Sequence of chain 54.B:
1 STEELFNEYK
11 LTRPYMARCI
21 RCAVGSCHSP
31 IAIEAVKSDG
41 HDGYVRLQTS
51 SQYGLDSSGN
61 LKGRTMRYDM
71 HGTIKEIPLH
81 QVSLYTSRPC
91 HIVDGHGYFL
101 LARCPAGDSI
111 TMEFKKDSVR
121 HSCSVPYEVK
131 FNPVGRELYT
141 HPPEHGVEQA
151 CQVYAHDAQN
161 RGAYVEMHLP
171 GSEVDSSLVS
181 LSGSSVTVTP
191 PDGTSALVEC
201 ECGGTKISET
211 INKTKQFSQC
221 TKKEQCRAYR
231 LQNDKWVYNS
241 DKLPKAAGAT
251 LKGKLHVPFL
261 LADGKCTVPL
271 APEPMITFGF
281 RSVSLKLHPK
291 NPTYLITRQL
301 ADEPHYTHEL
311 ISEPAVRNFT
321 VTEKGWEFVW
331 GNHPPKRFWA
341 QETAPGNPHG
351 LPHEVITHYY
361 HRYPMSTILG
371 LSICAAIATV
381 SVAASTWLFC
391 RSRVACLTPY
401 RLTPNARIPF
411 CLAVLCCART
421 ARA

This protein binds this small molecule.
Small molecule (SMILES): CC(=O)N[C@@H]1[C@@H](O)[C@H](O)[C@@H](CO)O[C@H]1O

Binding-site contacts:
Ligand atom O6 contacts residue ASN318 of chain 54.B at 2.9 Å (h-bond).
Ligand atom N2 contacts residue GLU305 of chain 24.A at 4.4 Å.
Ligand atom C7 contacts residue GLU305 of chain 24.A at 3.6 Å.
Ligand atom C6 contacts residue SER284 of chain 54.B at 3.4 Å.
Ligand atom C8 contacts residue GLU305 of chain 24.A at 4.5 Å.
Ligand atom O6 contacts residue SER284 of chain 54.B at 2.4 Å (h-bond).
Ligand atom C6 contacts residue ASN318 of chain 54.B at 3.2 Å.
Ligand atom O7 contacts residue GLU305 of chain 24.A at 2.4 Å (salt-bridge).
Ligand atom O5 contacts residue SER284 of chain 54.B at 4.2 Å.
Ligand atom C5 contacts residue SER284 of chain 54.B at 4.5 Å.

Sequence of chain 24.A:
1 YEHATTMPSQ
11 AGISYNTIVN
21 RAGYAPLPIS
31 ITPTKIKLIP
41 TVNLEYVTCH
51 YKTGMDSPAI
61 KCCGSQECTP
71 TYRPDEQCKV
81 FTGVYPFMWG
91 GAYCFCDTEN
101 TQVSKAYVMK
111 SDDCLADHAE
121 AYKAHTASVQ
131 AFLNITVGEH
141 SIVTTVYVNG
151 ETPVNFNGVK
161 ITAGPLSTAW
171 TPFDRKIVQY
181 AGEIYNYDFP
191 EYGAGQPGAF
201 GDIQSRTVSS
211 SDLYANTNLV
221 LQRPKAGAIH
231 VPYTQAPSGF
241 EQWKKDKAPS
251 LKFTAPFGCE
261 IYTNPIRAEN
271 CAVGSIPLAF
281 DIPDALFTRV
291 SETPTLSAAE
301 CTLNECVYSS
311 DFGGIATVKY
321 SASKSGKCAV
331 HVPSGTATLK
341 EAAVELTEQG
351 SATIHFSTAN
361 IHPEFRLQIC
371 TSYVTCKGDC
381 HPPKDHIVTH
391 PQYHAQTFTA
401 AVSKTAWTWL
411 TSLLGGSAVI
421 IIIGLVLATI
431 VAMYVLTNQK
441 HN